Binding-site contacts:
Ligand atom O contacts residue TRP69 of chain 2.A at 3.4 Å.
Ligand atom O2P contacts residue SER36 of chain 2.A at 2.7 Å (h-bond).
Ligand atom CH3 contacts residue ARG15 of chain 2.A at 3.7 Å.
Ligand atom CD2 contacts residue LYS57 of chain 2.A at 3.8 Å.
Ligand atom CB contacts residue TRP69 of chain 2.A at 3.5 Å (hydrophobic).
Ligand atom O3P contacts residue ARG34 of chain 2.A at 2.8 Å (salt-bridge).
Ligand atom O2P contacts residue ARG34 of chain 2.A at 3.3 Å (salt-bridge).
Ligand atom N contacts residue HIS55 of chain 2.A at 2.9 Å (h-bond).
Ligand atom P contacts residue GOL1 of chain 2.G at 3.8 Å.
Ligand atom CG contacts residue LYS57 of chain 2.A at 3.7 Å.
Ligand atom OH contacts residue SER38 of chain 2.A at 3.5 Å (h-bond).
Ligand atom O3P contacts residue ARG15 of chain 2.A at 3.0 Å (salt-bridge).
Ligand atom O2P contacts residue SER44 of chain 2.A at 2.7 Å (h-bond).
Ligand atom OD1 contacts residue LYS57 of chain 2.A at 2.8 Å (salt-bridge).
Ligand atom CD2 contacts residue HIS55 of chain 2.A at 3.8 Å.
Ligand atom CB2 contacts residue PHE56 of chain 2.A at 3.4 Å (hydrophobic).
Ligand atom CE2 contacts residue ARG15 of chain 2.A at 3.5 Å.
Ligand atom OH contacts residue ARG15 of chain 2.A at 3.8 Å.
Ligand atom CA contacts residue HIS55 of chain 2.A at 3.3 Å.
Ligand atom C contacts residue HIS55 of chain 2.A at 3.6 Å.
Ligand atom CG contacts residue LEU68 of chain 2.A at 3.7 Å (hydrophobic).
Ligand atom O1P contacts residue GOL1 of chain 2.G at 2.6 Å (h-bond).
Ligand atom O1P contacts residue SER36 of chain 2.A at 3.6 Å.
Ligand atom CB contacts residue LYS57 of chain 2.A at 3.7 Å.
Ligand atom CA contacts residue TRP69 of chain 2.A at 3.5 Å (hydrophobic).
Ligand atom CB contacts residue LEU68 of chain 2.A at 3.7 Å (hydrophobic).
Ligand atom O contacts residue ARG15 of chain 2.A at 2.9 Å (salt-bridge).
Ligand atom CB contacts residue HIS55 of chain 2.A at 3.7 Å.
Ligand atom ND2 contacts residue LYS57 of chain 2.A at 2.9 Å (salt-bridge).
Ligand atom P contacts residue SER38 of chain 2.A at 3.5 Å.
Ligand atom ND2 contacts residue LEU68 of chain 2.A at 2.8 Å (h-bond).
Ligand atom CG contacts residue LYS57 of chain 2.A at 3.5 Å.
Ligand atom C contacts residue ARG15 of chain 2.A at 3.7 Å.
Ligand atom O1P contacts residue SER38 of chain 2.A at 2.7 Å (h-bond).
Ligand atom CZ contacts residue ARG15 of chain 2.A at 3.6 Å.
Ligand atom CB2 contacts residue HIS55 of chain 2.A at 3.7 Å.
Ligand atom OD1 contacts residue PHE56 of chain 2.A at 3.4 Å.
Ligand atom P contacts residue ARG34 of chain 2.A at 3.8 Å.
Ligand atom O contacts residue LYS57 of chain 2.A at 3.7 Å.
Ligand atom P contacts residue SER36 of chain 2.A at 3.6 Å.

Sequence of chain 2.A:
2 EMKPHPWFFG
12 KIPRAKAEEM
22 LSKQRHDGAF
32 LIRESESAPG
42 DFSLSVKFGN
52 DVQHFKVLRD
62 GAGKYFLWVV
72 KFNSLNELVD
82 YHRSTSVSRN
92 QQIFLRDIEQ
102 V

The small molecule below binds the protein below.
Small molecule (SMILES): CC(=O)N[C@@H](Cc1ccc(OP(=O)(O)O)cc1)C(=O)NC1(C(=O)N[C@@H](CC(N)=O)C(N)=O)CCCC1